Binding-site contacts:
Ligand atom C1 contacts residue SER289 of chain 1.A at 4.2 Å.
Ligand atom C7 contacts residue VAL235 of chain 1.A at 4.1 Å (hydrophobic).
Ligand atom C6 contacts residue SER231 of chain 1.A at 2.9 Å.
Ligand atom C6 contacts residue THR233 of chain 1.A at 3.7 Å.
Ligand atom O5 contacts residue ARG286 of chain 1.A at 4.0 Å.
Ligand atom O5 contacts residue GLY234 of chain 1.A at 4.0 Å.
Ligand atom O6 contacts residue THR233 of chain 1.A at 4.1 Å.
Ligand atom C6 contacts residue SER289 of chain 1.A at 4.1 Å.
Ligand atom O6 contacts residue GLY234 of chain 1.A at 3.5 Å (h-bond).
Ligand atom C2 contacts residue VAL235 of chain 1.A at 4.3 Å (hydrophobic).
Ligand atom C5 contacts residue ASN290 of chain 1.A at 3.6 Å.
Ligand atom C6 contacts residue ASN290 of chain 1.A at 4.1 Å.
Ligand atom O4 contacts residue ALA232 of chain 1.A at 4.3 Å.
Ligand atom C5 contacts residue SER289 of chain 1.A at 3.8 Å.
Ligand atom C1 contacts residue ASN290 of chain 1.A at 1.4 Å.
Ligand atom C3 contacts residue ASN290 of chain 1.A at 3.9 Å.
Ligand atom C4 contacts residue SER231 of chain 1.A at 3.8 Å.
Ligand atom N2 contacts residue VAL235 of chain 1.A at 4.0 Å.
Ligand atom O6 contacts residue SER289 of chain 1.A at 3.9 Å.
Ligand atom C4 contacts residue ASN290 of chain 1.A at 4.3 Å.
Ligand atom O5 contacts residue ASN290 of chain 1.A at 2.3 Å (h-bond).
Ligand atom C5 contacts residue SER231 of chain 1.A at 3.6 Å.
Ligand atom O6 contacts residue ASN290 of chain 1.A at 3.2 Å (h-bond).
Ligand atom O5 contacts residue SER289 of chain 1.A at 3.7 Å.
Ligand atom C1 contacts residue ARG286 of chain 1.A at 3.4 Å.
Ligand atom C3 contacts residue ARG286 of chain 1.A at 3.9 Å.
Ligand atom C6 contacts residue ALA232 of chain 1.A at 3.6 Å (hydrophobic).
Ligand atom C4 contacts residue GLY234 of chain 1.A at 4.2 Å.
Ligand atom O6 contacts residue ALA232 of chain 1.A at 4.2 Å.
Ligand atom C4 contacts residue THR233 of chain 1.A at 4.2 Å.
Ligand atom C5 contacts residue VAL230 of chain 1.A at 4.2 Å (hydrophobic).
Ligand atom N2 contacts residue ASN290 of chain 1.A at 3.0 Å (h-bond).
Ligand atom O4 contacts residue VAL230 of chain 1.A at 3.7 Å.
Ligand atom C6 contacts residue GLY234 of chain 1.A at 3.8 Å.
Ligand atom O6 contacts residue SER231 of chain 1.A at 4.1 Å.
Ligand atom O7 contacts residue GLY234 of chain 1.A at 4.2 Å.
Ligand atom C5 contacts residue GLY234 of chain 1.A at 4.3 Å.
Ligand atom C2 contacts residue ASN290 of chain 1.A at 2.6 Å.
Ligand atom C7 contacts residue ASN290 of chain 1.A at 4.2 Å.
Ligand atom O4 contacts residue SER231 of chain 1.A at 3.1 Å (h-bond).

Sequence of chain 1.A:
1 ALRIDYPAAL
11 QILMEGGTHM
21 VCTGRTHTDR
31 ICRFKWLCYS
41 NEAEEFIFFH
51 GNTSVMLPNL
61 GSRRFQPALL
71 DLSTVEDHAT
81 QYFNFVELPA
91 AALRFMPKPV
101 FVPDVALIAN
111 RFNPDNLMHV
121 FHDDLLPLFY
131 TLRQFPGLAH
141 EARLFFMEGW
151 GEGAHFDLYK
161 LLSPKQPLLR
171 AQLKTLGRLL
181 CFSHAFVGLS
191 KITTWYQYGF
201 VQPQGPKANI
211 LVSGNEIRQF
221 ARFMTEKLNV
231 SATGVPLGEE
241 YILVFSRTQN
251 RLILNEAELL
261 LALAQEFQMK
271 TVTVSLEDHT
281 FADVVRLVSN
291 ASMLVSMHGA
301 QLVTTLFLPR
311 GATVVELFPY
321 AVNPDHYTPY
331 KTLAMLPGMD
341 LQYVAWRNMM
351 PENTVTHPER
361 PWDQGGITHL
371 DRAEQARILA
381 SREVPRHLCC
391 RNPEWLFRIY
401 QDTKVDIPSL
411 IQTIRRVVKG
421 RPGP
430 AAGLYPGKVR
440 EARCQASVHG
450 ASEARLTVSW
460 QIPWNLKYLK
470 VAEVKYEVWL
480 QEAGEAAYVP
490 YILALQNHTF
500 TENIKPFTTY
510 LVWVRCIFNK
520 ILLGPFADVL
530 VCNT

A protein and the small-molecule ligand that binds it are described below.
Small molecule (SMILES): CC(=O)N[C@@H]1[C@@H](O)[C@H](O)[C@@H](CO)O[C@H]1O